Sequence of chain 3.C:
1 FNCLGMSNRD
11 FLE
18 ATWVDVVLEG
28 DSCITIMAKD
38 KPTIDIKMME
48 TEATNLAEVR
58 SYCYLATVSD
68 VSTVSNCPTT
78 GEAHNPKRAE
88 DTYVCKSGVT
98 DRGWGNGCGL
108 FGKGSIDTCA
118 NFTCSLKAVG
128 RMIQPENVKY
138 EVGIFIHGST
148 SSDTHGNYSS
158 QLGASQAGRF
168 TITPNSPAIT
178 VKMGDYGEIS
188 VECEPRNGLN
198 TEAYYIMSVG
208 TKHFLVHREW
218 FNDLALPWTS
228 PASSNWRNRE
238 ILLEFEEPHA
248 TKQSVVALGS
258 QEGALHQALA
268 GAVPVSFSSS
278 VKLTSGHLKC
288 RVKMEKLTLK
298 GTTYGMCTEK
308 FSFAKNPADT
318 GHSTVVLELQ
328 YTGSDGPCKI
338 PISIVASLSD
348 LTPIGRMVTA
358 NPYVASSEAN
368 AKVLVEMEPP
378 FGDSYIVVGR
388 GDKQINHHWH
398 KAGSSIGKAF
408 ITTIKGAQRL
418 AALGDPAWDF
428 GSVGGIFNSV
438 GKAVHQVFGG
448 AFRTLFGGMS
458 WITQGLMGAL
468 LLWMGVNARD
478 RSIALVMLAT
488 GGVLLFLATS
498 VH

The protein below binds the small molecule below.
Small molecule (SMILES): CC(=O)N[C@@H]1[C@@H](O)[C@H](O)[C@@H](CO)O[C@H]1O

Binding-site contacts:
Ligand atom C7 contacts residue ASN154 of chain 3.C at 3.4 Å.
Ligand atom O6 contacts residue SER157 of chain 3.C at 4.4 Å.
Ligand atom C2 contacts residue ASN154 of chain 3.C at 2.5 Å.
Ligand atom C5 contacts residue SER157 of chain 3.C at 4.3 Å.
Ligand atom O5 contacts residue SER156 of chain 3.C at 4.3 Å.
Ligand atom N2 contacts residue ASN154 of chain 3.C at 3.1 Å (h-bond).
Ligand atom C5 contacts residue ASN154 of chain 3.C at 3.6 Å.
Ligand atom C1 contacts residue SER156 of chain 3.C at 4.1 Å.
Ligand atom C1 contacts residue SER157 of chain 3.C at 4.2 Å.
Ligand atom C6 contacts residue SER157 of chain 3.C at 4.1 Å.
Ligand atom C4 contacts residue ASN154 of chain 3.C at 4.2 Å.
Ligand atom O7 contacts residue ASN154 of chain 3.C at 3.8 Å.
Ligand atom O5 contacts residue ASN154 of chain 3.C at 2.3 Å (h-bond).
Ligand atom C8 contacts residue ASN154 of chain 3.C at 3.8 Å.
Ligand atom O5 contacts residue SER157 of chain 3.C at 3.5 Å (h-bond).
Ligand atom C1 contacts residue ASN154 of chain 3.C at 1.4 Å.
Ligand atom C5 contacts residue SER156 of chain 3.C at 4.4 Å.
Ligand atom C3 contacts residue ASN154 of chain 3.C at 3.9 Å.